Sequence of chain 7.A:
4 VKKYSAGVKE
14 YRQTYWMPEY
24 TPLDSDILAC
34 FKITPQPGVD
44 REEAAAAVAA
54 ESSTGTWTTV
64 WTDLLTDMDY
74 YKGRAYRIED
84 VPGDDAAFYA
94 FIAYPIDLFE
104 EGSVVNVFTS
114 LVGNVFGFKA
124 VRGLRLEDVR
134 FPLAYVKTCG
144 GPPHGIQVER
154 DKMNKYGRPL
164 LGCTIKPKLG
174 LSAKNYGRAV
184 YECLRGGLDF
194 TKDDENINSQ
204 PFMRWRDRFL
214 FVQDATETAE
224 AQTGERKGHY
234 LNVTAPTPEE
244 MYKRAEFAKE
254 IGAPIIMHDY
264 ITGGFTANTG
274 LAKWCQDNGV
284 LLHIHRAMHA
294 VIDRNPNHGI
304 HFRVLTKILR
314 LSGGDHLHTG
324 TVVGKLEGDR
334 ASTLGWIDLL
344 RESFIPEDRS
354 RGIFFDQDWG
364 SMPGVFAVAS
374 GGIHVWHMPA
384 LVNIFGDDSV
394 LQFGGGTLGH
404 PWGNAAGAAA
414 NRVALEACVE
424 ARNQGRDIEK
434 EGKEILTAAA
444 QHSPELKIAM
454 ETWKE

A small-molecule ligand and the protein it binds are described below.
Small molecule (SMILES): CC[C@H](C)[C@H](NC(=O)[C@H](CC(C)C)NC(=O)[C@H](CC(=O)O)NC(=O)[C@H](CC(C)C)NC(=O)[C@H](CCCN=C(N)N)NC(=O)[C@@H]1CCCN1)C(=O)N[C@@H](CCC(=O)O)C(=O)N[C@@H](CCC(N)=O)C(=O)N[C@@H](C)C=O

Binding-site contacts:
Ligand atom CB contacts residue TYR96 of chain 7.B at 3.7 Å (hydrophobic).
Ligand atom CD contacts residue ASP94 of chain 7.B at 3.0 Å.
Ligand atom NH2 contacts residue TYR73 of chain 7.A at 3.0 Å (h-bond).
Ligand atom OE1 contacts residue PHE347 of chain 4.A at 3.5 Å.
Ligand atom N contacts residue ASP94 of chain 7.B at 3.7 Å.
Ligand atom CD2 contacts residue ASN95 of chain 7.B at 3.8 Å.
Ligand atom NH2 contacts residue ASP100 of chain 7.A at 2.6 Å (salt-bridge).
Ligand atom NE2 contacts residue LEU26 of chain 7.A at 3.7 Å.
Ligand atom CD contacts residue ASP361 of chain 4.A at 3.7 Å.
Ligand atom CB contacts residue ALA97 of chain 7.B at 3.9 Å (hydrophobic).
Ligand atom CD contacts residue TYR73 of chain 7.A at 3.5 Å (hydrophobic).
Ligand atom CG2 contacts residue TYR73 of chain 7.A at 3.6 Å (hydrophobic).
Ligand atom CG contacts residue ALA97 of chain 7.B at 3.9 Å (hydrophobic).
Ligand atom CG1 contacts residue TYR73 of chain 7.A at 3.6 Å (hydrophobic).
Ligand atom OD1 contacts residue TYR96 of chain 7.B at 3.7 Å.
Ligand atom CD1 contacts residue SER346 of chain 4.A at 3.1 Å.
Ligand atom NH1 contacts residue GLY363 of chain 4.A at 3.2 Å (h-bond).
Ligand atom CD1 contacts residue ASP70 of chain 7.A at 2.8 Å.
Ligand atom OE1 contacts residue TYR73 of chain 7.A at 2.9 Å.
Ligand atom CD2 contacts residue TYR96 of chain 7.B at 3.2 Å (hydrophobic).
Ligand atom O contacts residue PHE347 of chain 4.A at 3.7 Å.
Ligand atom CZ contacts residue SER364 of chain 4.A at 3.7 Å.
Ligand atom N contacts residue ALA97 of chain 7.B at 3.6 Å.
Ligand atom CD2 contacts residue ASP70 of chain 7.A at 3.3 Å.
Ligand atom CG contacts residue TYR96 of chain 7.B at 3.2 Å (hydrophobic).
Ligand atom CD contacts residue ALA97 of chain 7.B at 3.8 Å (hydrophobic).
Ligand atom CG contacts residue ASP70 of chain 7.A at 3.9 Å.
Ligand atom CA contacts residue TYR96 of chain 7.B at 3.9 Å (hydrophobic).
Ligand atom CA contacts residue PHE347 of chain 4.A at 3.9 Å (hydrophobic).
Ligand atom CB contacts residue PHE347 of chain 4.A at 3.8 Å (hydrophobic).
Ligand atom CB contacts residue TYR96 of chain 7.B at 3.9 Å (hydrophobic).
Ligand atom NH2 contacts residue SER364 of chain 4.A at 3.6 Å.
Ligand atom O contacts residue SER346 of chain 4.A at 3.8 Å.
Ligand atom N contacts residue PHE347 of chain 4.A at 3.6 Å.
Ligand atom CB contacts residue LEU26 of chain 7.A at 3.7 Å (hydrophobic).
Ligand atom CD1 contacts residue TYR96 of chain 7.B at 3.3 Å (hydrophobic).
Ligand atom NH1 contacts residue SER346 of chain 4.A at 3.5 Å (h-bond).
Ligand atom NH1 contacts residue SER364 of chain 4.A at 3.9 Å.
Ligand atom OE2 contacts residue ASP361 of chain 4.A at 3.3 Å (salt-bridge).
Ligand atom N contacts residue TYR96 of chain 7.B at 3.3 Å (h-bond).

Sequence of chain 7.B:
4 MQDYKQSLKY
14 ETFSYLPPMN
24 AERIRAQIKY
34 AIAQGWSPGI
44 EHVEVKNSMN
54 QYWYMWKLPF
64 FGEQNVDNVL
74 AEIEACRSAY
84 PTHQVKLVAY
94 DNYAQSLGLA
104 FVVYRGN

Sequence of chain 4.A:
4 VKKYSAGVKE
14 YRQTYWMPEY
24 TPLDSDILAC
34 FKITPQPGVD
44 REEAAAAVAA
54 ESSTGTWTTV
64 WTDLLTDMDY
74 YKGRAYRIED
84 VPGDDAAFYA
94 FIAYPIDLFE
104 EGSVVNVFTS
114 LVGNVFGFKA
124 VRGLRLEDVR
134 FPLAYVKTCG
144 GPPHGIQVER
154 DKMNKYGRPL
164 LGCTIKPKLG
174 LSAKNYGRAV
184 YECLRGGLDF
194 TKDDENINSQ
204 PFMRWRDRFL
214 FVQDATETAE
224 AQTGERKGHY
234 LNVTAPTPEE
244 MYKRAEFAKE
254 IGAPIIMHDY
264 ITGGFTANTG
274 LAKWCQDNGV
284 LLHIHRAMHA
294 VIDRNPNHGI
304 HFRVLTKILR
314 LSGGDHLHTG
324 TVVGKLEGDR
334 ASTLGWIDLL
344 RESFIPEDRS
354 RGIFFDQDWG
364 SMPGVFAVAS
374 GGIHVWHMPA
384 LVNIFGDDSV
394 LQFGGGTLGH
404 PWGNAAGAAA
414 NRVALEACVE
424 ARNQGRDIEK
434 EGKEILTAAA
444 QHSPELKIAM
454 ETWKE